Binding-site contacts:
Ligand atom C6 contacts residue HIS6 of chain 1.C at 4.1 Å.
Ligand atom C7 contacts residue ASN22 of chain 1.C at 3.3 Å.
Ligand atom C5 contacts residue ASN22 of chain 1.C at 3.7 Å.
Ligand atom C4 contacts residue ASN22 of chain 1.C at 4.3 Å.
Ligand atom O7 contacts residue ASN22 of chain 1.C at 3.2 Å (h-bond).
Ligand atom C1 contacts residue ASN22 of chain 1.C at 1.4 Å.
Ligand atom O5 contacts residue ASN22 of chain 1.C at 2.4 Å (h-bond).
Ligand atom O5 contacts residue HIS6 of chain 1.C at 3.8 Å.
Ligand atom C8 contacts residue THR24 of chain 1.C at 4.1 Å.
Ligand atom O6 contacts residue HIS6 of chain 1.C at 3.7 Å.
Ligand atom C2 contacts residue ASN22 of chain 1.C at 2.5 Å.
Ligand atom N2 contacts residue ASN22 of chain 1.C at 2.9 Å (h-bond).
Ligand atom C3 contacts residue ASN22 of chain 1.C at 3.8 Å.
Ligand atom C8 contacts residue ASN22 of chain 1.C at 4.0 Å.
Ligand atom C8 contacts residue SER23 of chain 1.C at 4.0 Å.

The protein below binds the small molecule below.
Small molecule (SMILES): CC(=O)N[C@@H]1[C@@H](O)[C@H](O)[C@@H](CO)O[C@H]1O

Sequence of chain 1.C:
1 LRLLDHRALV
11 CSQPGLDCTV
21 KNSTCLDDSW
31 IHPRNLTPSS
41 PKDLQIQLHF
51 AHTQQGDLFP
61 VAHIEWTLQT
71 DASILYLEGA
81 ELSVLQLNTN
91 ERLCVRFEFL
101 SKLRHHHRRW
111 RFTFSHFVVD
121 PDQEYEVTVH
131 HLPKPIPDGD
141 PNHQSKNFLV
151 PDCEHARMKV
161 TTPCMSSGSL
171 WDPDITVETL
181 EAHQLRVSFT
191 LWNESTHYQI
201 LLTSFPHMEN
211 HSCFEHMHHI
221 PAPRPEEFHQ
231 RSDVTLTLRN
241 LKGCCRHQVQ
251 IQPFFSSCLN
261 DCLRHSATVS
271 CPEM